Binding-site contacts:
Ligand atom OXT contacts residue GLN198 of chain 1.B at 3.5 Å (h-bond).
Ligand atom CB contacts residue PHE47 of chain 1.B at 3.9 Å (hydrophobic).
Ligand atom CE2 contacts residue LEU78 of chain 1.B at 4.5 Å (hydrophobic).
Ligand atom CB contacts residue ASP48 of chain 1.B at 3.9 Å.
Ligand atom CE2 contacts residue ASN129 of chain 1.B at 3.9 Å.
Ligand atom CE1 contacts residue LYS44 of chain 1.B at 4.1 Å.
Ligand atom N contacts residue ASN201 of chain 1.B at 4.3 Å.
Ligand atom OXT contacts residue ASP48 of chain 1.B at 4.1 Å.
Ligand atom CD1 contacts residue GLY46 of chain 1.B at 3.5 Å.
Ligand atom CE1 contacts residue GLU192 of chain 1.B at 4.0 Å.
Ligand atom OH contacts residue LYS44 of chain 1.B at 3.2 Å.
Ligand atom N contacts residue GLN180 of chain 1.B at 3.2 Å (h-bond).
Ligand atom CE1 contacts residue LEU78 of chain 1.B at 4.3 Å (hydrophobic).
Ligand atom CB contacts residue GLY46 of chain 1.B at 4.2 Å.
Ligand atom CD2 contacts residue GLN180 of chain 1.B at 4.4 Å.
Ligand atom CD1 contacts residue GLN180 of chain 1.B at 3.8 Å.
Ligand atom CG contacts residue GLN180 of chain 1.B at 4.0 Å.
Ligand atom O contacts residue GLY46 of chain 1.B at 4.4 Å.
Ligand atom C contacts residue GLN198 of chain 1.B at 3.5 Å.
Ligand atom CG contacts residue PHE47 of chain 1.B at 4.2 Å (hydrophobic).
Ligand atom CZ contacts residue LEU78 of chain 1.B at 3.8 Å (hydrophobic).
Ligand atom CZ contacts residue ASP183 of chain 1.B at 3.5 Å.
Ligand atom CA contacts residue GLN180 of chain 1.B at 3.8 Å.
Ligand atom CE2 contacts residue GLN180 of chain 1.B at 4.2 Å.
Ligand atom CD1 contacts residue PHE47 of chain 1.B at 4.2 Å (hydrophobic).
Ligand atom OH contacts residue LEU78 of chain 1.B at 3.2 Å.
Ligand atom C contacts residue ASP48 of chain 1.B at 4.4 Å.
Ligand atom CE2 contacts residue ASP183 of chain 1.B at 3.5 Å.
Ligand atom CD2 contacts residue GLY80 of chain 1.B at 4.0 Å.
Ligand atom CA contacts residue GLN198 of chain 1.B at 3.7 Å.
Ligand atom CZ contacts residue LYS44 of chain 1.B at 4.1 Å.
Ligand atom N contacts residue GLN198 of chain 1.B at 3.8 Å.
Ligand atom CE2 contacts residue GLY80 of chain 1.B at 4.2 Å.
Ligand atom CE1 contacts residue GLY46 of chain 1.B at 3.7 Å.
Ligand atom OH contacts residue ASP183 of chain 1.B at 2.6 Å (salt-bridge).
Ligand atom CG contacts residue GLY46 of chain 1.B at 4.1 Å.
Ligand atom OH contacts residue GLN180 of chain 1.B at 3.7 Å.
Ligand atom CE1 contacts residue GLN180 of chain 1.B at 3.6 Å.
Ligand atom O contacts residue GLN198 of chain 1.B at 3.7 Å.
Ligand atom CZ contacts residue GLN180 of chain 1.B at 3.9 Å.

A protein and the small-molecule ligand that binds it are described below.
Small molecule (SMILES): N[C@@H](Cc1ccc(O)cc1)C(=O)O

Sequence of chain 1.B:
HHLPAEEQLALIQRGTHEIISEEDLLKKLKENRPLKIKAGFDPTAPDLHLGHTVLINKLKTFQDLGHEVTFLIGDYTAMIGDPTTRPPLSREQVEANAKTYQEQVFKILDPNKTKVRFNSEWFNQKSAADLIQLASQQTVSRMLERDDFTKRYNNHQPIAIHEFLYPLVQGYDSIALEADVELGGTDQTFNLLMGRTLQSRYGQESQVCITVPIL